Sequence of chain 1.B:
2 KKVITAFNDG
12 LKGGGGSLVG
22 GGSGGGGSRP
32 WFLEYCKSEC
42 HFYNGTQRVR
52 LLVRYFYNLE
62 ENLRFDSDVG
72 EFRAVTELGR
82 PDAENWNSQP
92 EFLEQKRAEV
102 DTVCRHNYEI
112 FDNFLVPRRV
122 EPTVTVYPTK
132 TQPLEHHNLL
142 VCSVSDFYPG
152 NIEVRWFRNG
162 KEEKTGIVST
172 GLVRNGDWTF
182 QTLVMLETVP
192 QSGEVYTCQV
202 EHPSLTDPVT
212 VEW

A protein and the small-molecule ligand that binds it are described below.
Small molecule (SMILES): CC(=O)N[C@@H]1[C@@H](O)[C@H](O)[C@@H](CO)O[C@H]1O

Binding-site contacts:
Ligand atom C2 contacts residue ASN45 of chain 1.B at 3.0 Å.
Ligand atom N2 contacts residue ASN45 of chain 1.B at 3.6 Å (h-bond).
Ligand atom O5 contacts residue ASN45 of chain 1.B at 2.6 Å (h-bond).
Ligand atom C8 contacts residue ILE1 of chain 1.A at 3.9 Å (hydrophobic).
Ligand atom C3 contacts residue ASN45 of chain 1.B at 4.4 Å.
Ligand atom C1 contacts residue ASN45 of chain 1.B at 2.3 Å.
Ligand atom C1 contacts residue LYS2 of chain 1.A at 4.4 Å.
Ligand atom C2 contacts residue ILE1 of chain 1.A at 3.3 Å (hydrophobic).
Ligand atom O3 contacts residue ILE1 of chain 1.A at 4.5 Å.
Ligand atom O5 contacts residue GLN48 of chain 1.B at 3.8 Å.
Ligand atom C7 contacts residue ILE1 of chain 1.A at 3.7 Å (hydrophobic).
Ligand atom C3 contacts residue ILE1 of chain 1.A at 3.7 Å (hydrophobic).
Ligand atom O6 contacts residue GLN48 of chain 1.B at 3.5 Å (h-bond).
Ligand atom C5 contacts residue ASN45 of chain 1.B at 4.0 Å.
Ligand atom C1 contacts residue ILE1 of chain 1.A at 3.2 Å (hydrophobic).
Ligand atom C8 contacts residue LYS2 of chain 1.A at 4.1 Å.
Ligand atom O5 contacts residue ILE1 of chain 1.A at 4.5 Å.
Ligand atom O7 contacts residue ASN45 of chain 1.B at 3.5 Å (h-bond).
Ligand atom C6 contacts residue GLN48 of chain 1.B at 3.6 Å.
Ligand atom C5 contacts residue GLN48 of chain 1.B at 4.4 Å.
Ligand atom N2 contacts residue ILE1 of chain 1.A at 2.6 Å (h-bond).
Ligand atom C7 contacts residue ASN45 of chain 1.B at 3.8 Å.

Sequence of chain 1.A:
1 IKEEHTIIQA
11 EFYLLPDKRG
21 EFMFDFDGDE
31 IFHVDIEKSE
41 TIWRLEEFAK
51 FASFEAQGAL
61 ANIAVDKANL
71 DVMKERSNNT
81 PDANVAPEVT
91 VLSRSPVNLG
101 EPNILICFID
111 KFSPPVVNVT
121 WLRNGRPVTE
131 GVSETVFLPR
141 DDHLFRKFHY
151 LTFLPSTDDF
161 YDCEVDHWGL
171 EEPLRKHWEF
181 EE